Binding-site contacts:
Ligand atom C17 contacts residue ASN378 of chain 1.B at 4.0 Å.
Ligand atom C11 contacts residue VAL381 of chain 1.B at 4.0 Å (hydrophobic).
Ligand atom N1 contacts residue TRP377 of chain 1.B at 3.6 Å (h-bond).
Ligand atom C25 contacts residue SER411 of chain 1.B at 3.6 Å.
Ligand atom C2 contacts residue GLN375 of chain 1.B at 4.0 Å.
Ligand atom C20 contacts residue MET199 of chain 1.B at 4.0 Å (hydrophobic).
Ligand atom O2 contacts residue ASN378 of chain 1.B at 2.2 Å (h-bond).
Ligand atom C27 contacts residue VAL407 of chain 1.B at 3.9 Å (hydrophobic).
Ligand atom C12 contacts residue ASN378 of chain 1.B at 3.8 Å.
Ligand atom C contacts residue GLN375 of chain 1.B at 2.5 Å.
Ligand atom C1 contacts residue GLN375 of chain 1.B at 3.6 Å.
Ligand atom O2 contacts residue TRP377 of chain 1.B at 3.0 Å (h-bond).
Ligand atom C26 contacts residue PHE408 of chain 1.B at 3.7 Å (hydrophobic).
Ligand atom C13 contacts residue ASN378 of chain 1.B at 3.9 Å.
Ligand atom O1 contacts residue MET199 of chain 1.B at 4.0 Å.
Ligand atom C4 contacts residue ILE386 of chain 1.B at 3.9 Å (hydrophobic).
Ligand atom C15 contacts residue HIS415 of chain 1.B at 3.2 Å.
Ligand atom C29 contacts residue GLN375 of chain 1.B at 3.8 Å.
Ligand atom O1 contacts residue LEU341 of chain 1.B at 3.7 Å.
Ligand atom C23 contacts residue HIS415 of chain 1.B at 4.0 Å.
Ligand atom C12 contacts residue VAL381 of chain 1.B at 3.7 Å (hydrophobic).
Ligand atom C19 contacts residue MET199 of chain 1.B at 4.0 Å (hydrophobic).
Ligand atom C26 contacts residue VAL407 of chain 1.B at 4.0 Å (hydrophobic).
Ligand atom C24 contacts residue SER411 of chain 1.B at 3.4 Å.
Ligand atom N1 contacts residue HIS415 of chain 1.B at 3.8 Å.
Ligand atom C27 contacts residue PHE408 of chain 1.B at 3.8 Å (hydrophobic).
Ligand atom C14 contacts residue ASN378 of chain 1.B at 3.3 Å.
Ligand atom O3 contacts residue GLN375 of chain 1.B at 3.1 Å (h-bond).
Ligand atom C24 contacts residue MET434 of chain 1.B at 3.7 Å (hydrophobic).
Ligand atom N contacts residue VAL381 of chain 1.B at 3.9 Å.
Ligand atom F contacts residue MET199 of chain 1.B at 3.0 Å.
Ligand atom C7 contacts residue HIS382 of chain 1.B at 3.6 Å.
Ligand atom F2 contacts residue MET199 of chain 1.B at 4.0 Å.
Ligand atom C25 contacts residue MET434 of chain 1.B at 4.1 Å (hydrophobic).
Ligand atom C3 contacts residue GLN375 of chain 1.B at 4.0 Å.
Ligand atom C18 contacts residue MET199 of chain 1.B at 3.6 Å (hydrophobic).
Ligand atom C14 contacts residue TRP377 of chain 1.B at 3.3 Å (hydrophobic).
Ligand atom C3 contacts residue ILE386 of chain 1.B at 3.6 Å (hydrophobic).
Ligand atom O contacts residue GLN375 of chain 1.B at 1.3 Å (h-bond).
Ligand atom N2 contacts residue HIS415 of chain 1.B at 3.1 Å (h-bond).

Sequence of chain 1.B:
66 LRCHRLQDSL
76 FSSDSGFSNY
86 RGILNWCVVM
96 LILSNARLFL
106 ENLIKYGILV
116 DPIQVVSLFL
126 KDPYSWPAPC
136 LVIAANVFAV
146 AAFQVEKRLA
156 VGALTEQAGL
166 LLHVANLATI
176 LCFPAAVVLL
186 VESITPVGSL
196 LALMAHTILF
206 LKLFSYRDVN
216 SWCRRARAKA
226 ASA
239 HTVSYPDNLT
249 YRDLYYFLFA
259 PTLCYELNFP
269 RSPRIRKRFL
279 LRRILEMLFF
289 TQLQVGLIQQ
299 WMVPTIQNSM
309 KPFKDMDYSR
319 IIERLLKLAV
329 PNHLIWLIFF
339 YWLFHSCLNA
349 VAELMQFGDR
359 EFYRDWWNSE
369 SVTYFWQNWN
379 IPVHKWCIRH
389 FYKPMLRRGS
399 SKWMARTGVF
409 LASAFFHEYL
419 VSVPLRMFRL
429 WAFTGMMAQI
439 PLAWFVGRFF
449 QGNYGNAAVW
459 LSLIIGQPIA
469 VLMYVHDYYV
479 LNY

The small molecule below binds the protein below.
Small molecule (SMILES): O=C(O)CC1CCC(c2ccc(-c3ccc4nc(C(=O)NCc5ccc(OC(F)(F)F)cc5)cn4c3)cc2)CC1